Sequence of chain 1.A:
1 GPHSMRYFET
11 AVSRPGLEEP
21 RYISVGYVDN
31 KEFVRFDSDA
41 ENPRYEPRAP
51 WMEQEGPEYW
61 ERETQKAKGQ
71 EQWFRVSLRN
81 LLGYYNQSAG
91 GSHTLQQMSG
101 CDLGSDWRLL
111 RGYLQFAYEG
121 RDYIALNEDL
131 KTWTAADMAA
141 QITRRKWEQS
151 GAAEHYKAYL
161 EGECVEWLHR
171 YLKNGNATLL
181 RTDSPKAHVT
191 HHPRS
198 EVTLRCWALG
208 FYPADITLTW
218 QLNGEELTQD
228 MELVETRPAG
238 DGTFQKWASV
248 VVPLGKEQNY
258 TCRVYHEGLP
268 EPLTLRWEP

A small-molecule ligand and the protein it binds are described below.
Small molecule (SMILES): C[C@H](NC(=O)[C@@H](N)Cc1ccccc1)C(=O)N1CCC[C@H]1C(=O)NCC(=O)N[C@@H](CC(N)=O)C(=O)N[C@@H](Cc1ccc(O)cc1)C(=O)N1CCC[C@H]1C(=O)O

Binding-site contacts:
Ligand atom CA contacts residue TYR171 of chain 1.A at 3.5 Å (hydrophobic).
Ligand atom CD1 contacts residue LYS66 of chain 1.A at 3.5 Å.
Ligand atom CZ contacts residue SER150 of chain 1.A at 3.4 Å.
Ligand atom CA contacts residue GLN70 of chain 1.A at 3.5 Å.
Ligand atom N contacts residue TYR7 of chain 1.A at 3.3 Å (h-bond).
Ligand atom CB contacts residue TRP167 of chain 1.A at 3.3 Å (hydrophobic).
Ligand atom OD1 contacts residue GLN70 of chain 1.A at 3.4 Å (h-bond).
Ligand atom CE1 contacts residue TRP167 of chain 1.A at 3.5 Å (hydrophobic).
Ligand atom C contacts residue TYR7 of chain 1.A at 3.4 Å (hydrophobic).
Ligand atom OD1 contacts residue GLN97 of chain 1.A at 3.0 Å (h-bond).
Ligand atom ND2 contacts residue TRP73 of chain 1.A at 3.4 Å.
Ligand atom N contacts residue TYR156 of chain 1.A at 3.1 Å (h-bond).
Ligand atom N contacts residue TYR7 of chain 1.A at 2.9 Å (h-bond).
Ligand atom OH contacts residue SER150 of chain 1.A at 2.8 Å (h-bond).
Ligand atom OXT contacts residue GLY1 of chain 1.H at 2.9 Å (h-bond).
Ligand atom CZ contacts residue LYS66 of chain 1.A at 3.1 Å.
Ligand atom CG contacts residue SER99 of chain 1.A at 3.5 Å.
Ligand atom N contacts residue GLN70 of chain 1.A at 2.8 Å (h-bond).
Ligand atom CE2 contacts residue LYS66 of chain 1.A at 3.2 Å.
Ligand atom CG contacts residue GLN97 of chain 1.A at 3.5 Å.
Ligand atom O contacts residue HIS155 of chain 1.A at 2.9 Å (h-bond).
Ligand atom ND2 contacts residue GLN97 of chain 1.A at 2.7 Å (h-bond).
Ligand atom N contacts residue TYR171 of chain 1.A at 2.6 Å (h-bond).
Ligand atom CE1 contacts residue LYS66 of chain 1.A at 3.2 Å.
Ligand atom CD2 contacts residue LYS66 of chain 1.A at 3.4 Å.
Ligand atom O contacts residue GLN70 of chain 1.A at 3.5 Å.
Ligand atom CB contacts residue GLU63 of chain 1.A at 3.3 Å.
Ligand atom CA contacts residue TYR7 of chain 1.A at 3.5 Å (hydrophobic).
Ligand atom O contacts residue TYR7 of chain 1.A at 3.4 Å.
Ligand atom CG contacts residue TRP167 of chain 1.A at 3.4 Å (hydrophobic).
Ligand atom CB contacts residue TYR156 of chain 1.A at 3.4 Å (hydrophobic).
Ligand atom O contacts residue TYR159 of chain 1.A at 2.7 Å (h-bond).
Ligand atom CG contacts residue GLN70 of chain 1.A at 3.5 Å.
Ligand atom CG contacts residue LYS66 of chain 1.A at 3.5 Å.
Ligand atom O contacts residue LYS66 of chain 1.A at 3.1 Å (salt-bridge).
Ligand atom CD1 contacts residue HIS155 of chain 1.A at 3.4 Å.
Ligand atom CD1 contacts residue TRP167 of chain 1.A at 3.2 Å (hydrophobic).
Ligand atom CE2 contacts residue SER150 of chain 1.A at 3.5 Å.
Ligand atom O contacts residue TRP73 of chain 1.A at 2.9 Å (h-bond).
Ligand atom N contacts residue GLU63 of chain 1.A at 2.8 Å (salt-bridge).

Sequence of chain 1.H:
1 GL